Binding-site contacts:
Ligand atom C2A contacts residue PHE179 of chain 20.A at 3.3 Å (hydrophobic).
Ligand atom C5B contacts residue LEU181 of chain 20.A at 3.3 Å (hydrophobic).
Ligand atom N3A contacts residue PHE179 of chain 20.A at 3.0 Å.
Ligand atom C1A contacts residue TYR144 of chain 20.A at 3.1 Å (hydrophobic).
Ligand atom CM3 contacts residue TYR190 of chain 20.A at 3.9 Å (hydrophobic).
Ligand atom CM2 contacts residue ILE236 of chain 20.A at 4.0 Å (hydrophobic).
Ligand atom CM4 contacts residue TYR142 of chain 20.A at 3.1 Å (hydrophobic).
Ligand atom CM6 contacts residue TYR144 of chain 20.A at 3.7 Å (hydrophobic).
Ligand atom N2 contacts residue LEU100 of chain 20.A at 3.8 Å.
Ligand atom O1 contacts residue MET214 of chain 20.A at 3.2 Å.
Ligand atom C5B contacts residue TYR144 of chain 20.A at 3.6 Å (hydrophobic).
Ligand atom C1A contacts residue PHE179 of chain 20.A at 3.5 Å (hydrophobic).
Ligand atom CM4 contacts residue VAL168 of chain 20.A at 3.5 Å (hydrophobic).
Ligand atom CM6 contacts residue LEU184 of chain 20.A at 3.4 Å (hydrophobic).
Ligand atom C1B contacts residue LEU181 of chain 20.A at 3.8 Å (hydrophobic).
Ligand atom C4B contacts residue PHE179 of chain 20.A at 3.9 Å (hydrophobic).
Ligand atom CM4 contacts residue PHE179 of chain 20.A at 3.9 Å (hydrophobic).
Ligand atom C2A contacts residue TYR144 of chain 20.A at 3.7 Å (hydrophobic).
Ligand atom N2 contacts residue MET214 of chain 20.A at 3.8 Å.
Ligand atom CM6 contacts residue LEU181 of chain 20.A at 3.7 Å (hydrophobic).
Ligand atom C6B contacts residue ILE98 of chain 20.A at 3.6 Å (hydrophobic).
Ligand atom C4A contacts residue TYR144 of chain 20.A at 3.8 Å (hydrophobic).
Ligand atom CM2 contacts residue ILE122 of chain 20.A at 3.7 Å (hydrophobic).
Ligand atom O1B contacts residue ILE98 of chain 20.A at 2.9 Å.
Ligand atom C1C contacts residue MET214 of chain 20.A at 3.7 Å (hydrophobic).
Ligand atom C4A contacts residue PHE179 of chain 20.A at 3.3 Å (hydrophobic).
Ligand atom C2B contacts residue ILE98 of chain 20.A at 3.9 Å (hydrophobic).
Ligand atom C4 contacts residue TYR190 of chain 20.A at 3.8 Å (hydrophobic).
Ligand atom O5A contacts residue PHE179 of chain 20.A at 3.7 Å.
Ligand atom O5A contacts residue ALA166 of chain 20.A at 3.9 Å.
Ligand atom C4B contacts residue LEU181 of chain 20.A at 3.8 Å (hydrophobic).
Ligand atom C1B contacts residue ILE98 of chain 20.A at 3.6 Å (hydrophobic).
Ligand atom C5 contacts residue MET214 of chain 20.A at 3.6 Å (hydrophobic).
Ligand atom C3 contacts residue LEU100 of chain 20.A at 3.9 Å (hydrophobic).
Ligand atom C2C contacts residue ILE98 of chain 20.A at 4.0 Å (hydrophobic).
Ligand atom C6B contacts residue LEU181 of chain 20.A at 3.3 Å (hydrophobic).
Ligand atom O5A contacts residue TYR144 of chain 20.A at 3.1 Å.
Ligand atom N3A contacts residue LEU217 of chain 20.A at 3.4 Å.
Ligand atom C2B contacts residue ILE122 of chain 20.A at 3.9 Å (hydrophobic).
Ligand atom O1 contacts residue LEU100 of chain 20.A at 4.0 Å.

Sequence of chain 20.C:
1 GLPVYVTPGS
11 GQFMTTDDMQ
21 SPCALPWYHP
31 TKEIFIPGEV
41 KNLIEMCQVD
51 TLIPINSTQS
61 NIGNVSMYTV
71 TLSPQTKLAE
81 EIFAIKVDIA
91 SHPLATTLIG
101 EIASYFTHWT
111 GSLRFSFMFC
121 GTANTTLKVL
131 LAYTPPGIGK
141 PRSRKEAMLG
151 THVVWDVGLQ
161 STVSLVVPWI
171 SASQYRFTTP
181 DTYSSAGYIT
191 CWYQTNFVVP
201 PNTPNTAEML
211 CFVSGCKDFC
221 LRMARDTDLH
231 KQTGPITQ

Sequence of chain 20.A:
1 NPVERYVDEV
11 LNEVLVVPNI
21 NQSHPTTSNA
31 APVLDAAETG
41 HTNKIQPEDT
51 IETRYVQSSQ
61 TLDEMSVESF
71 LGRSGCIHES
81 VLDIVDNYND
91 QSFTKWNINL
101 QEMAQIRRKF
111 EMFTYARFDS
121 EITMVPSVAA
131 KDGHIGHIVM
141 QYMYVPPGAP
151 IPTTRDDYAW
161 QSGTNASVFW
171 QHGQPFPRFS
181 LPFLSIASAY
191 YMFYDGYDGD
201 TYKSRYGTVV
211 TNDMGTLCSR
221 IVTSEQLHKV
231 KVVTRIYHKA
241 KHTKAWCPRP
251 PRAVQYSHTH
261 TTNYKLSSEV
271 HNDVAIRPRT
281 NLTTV

A small-molecule ligand and the protein it binds are described below.
Small molecule (SMILES): Cc1cc(CCCOc2c(C)cc(-c3coc(C)n3)cc2C)on1